Sequence of chain 1.M:
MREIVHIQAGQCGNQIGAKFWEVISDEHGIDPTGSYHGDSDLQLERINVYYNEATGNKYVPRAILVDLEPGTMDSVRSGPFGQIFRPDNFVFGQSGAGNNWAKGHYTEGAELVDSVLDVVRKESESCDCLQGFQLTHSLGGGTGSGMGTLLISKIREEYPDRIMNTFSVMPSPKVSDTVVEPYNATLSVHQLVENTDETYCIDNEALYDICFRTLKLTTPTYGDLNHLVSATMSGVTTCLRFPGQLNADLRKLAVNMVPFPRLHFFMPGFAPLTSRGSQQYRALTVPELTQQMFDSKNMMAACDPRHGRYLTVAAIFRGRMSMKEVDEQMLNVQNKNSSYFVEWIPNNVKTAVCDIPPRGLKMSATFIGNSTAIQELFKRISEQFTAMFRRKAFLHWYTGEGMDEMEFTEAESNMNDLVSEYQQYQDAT

Binding-site contacts:
Ligand atom C40 contacts residue SER234 of chain 1.M at 3.5 Å.
Ligand atom C42 contacts residue VAL23 of chain 1.M at 3.1 Å (hydrophobic).
Ligand atom C28 contacts residue PRO358 of chain 1.M at 3.3 Å (hydrophobic).
Ligand atom O06 contacts residue PRO272 of chain 1.M at 3.7 Å.
Ligand atom O12 contacts residue ARG359 of chain 1.M at 2.7 Å (salt-bridge).
Ligand atom O13 contacts residue ARG359 of chain 1.M at 2.6 Å (salt-bridge).
Ligand atom C41 contacts residue VAL23 of chain 1.M at 2.9 Å (hydrophobic).
Ligand atom C17 contacts residue LEU361 of chain 1.M at 3.2 Å (hydrophobic).
Ligand atom C40 contacts residue ARG318 of chain 1.M at 3.6 Å.
Ligand atom O06 contacts residue LEU215 of chain 1.M at 3.4 Å.
Ligand atom C44 contacts residue LEU361 of chain 1.M at 3.7 Å (hydrophobic).
Ligand atom C27 contacts residue ARG359 of chain 1.M at 3.6 Å.
Ligand atom C16 contacts residue PRO272 of chain 1.M at 3.7 Å (hydrophobic).
Ligand atom O03 contacts residue ARG276 of chain 1.M at 3.4 Å (salt-bridge).
Ligand atom C19 contacts residue THR274 of chain 1.M at 3.3 Å.
Ligand atom O06 contacts residue LEU273 of chain 1.M at 3.4 Å.
Ligand atom O06 contacts residue THR274 of chain 1.M at 3.5 Å (h-bond).
Ligand atom C41 contacts residue SER234 of chain 1.M at 3.5 Å.
Ligand atom O12 contacts residue GLY360 of chain 1.M at 3.6 Å (h-bond).
Ligand atom C15 contacts residue PRO272 of chain 1.M at 3.5 Å (hydrophobic).
Ligand atom O13 contacts residue PRO358 of chain 1.M at 3.4 Å.
Ligand atom C07 contacts residue HIS227 of chain 1.M at 3.2 Å.
Ligand atom C37 contacts residue PRO358 of chain 1.M at 3.5 Å (hydrophobic).
Ligand atom O14 contacts residue HIS227 of chain 1.M at 2.9 Å (h-bond).
Ligand atom C06 contacts residue HIS227 of chain 1.M at 3.2 Å.
Ligand atom C28 contacts residue ARG359 of chain 1.M at 3.4 Å.
Ligand atom C40 contacts residue ALA231 of chain 1.M at 3.6 Å (hydrophobic).
Ligand atom C38 contacts residue PRO358 of chain 1.M at 3.4 Å (hydrophobic).
Ligand atom C39 contacts residue PRO358 of chain 1.M at 3.6 Å (hydrophobic).
Ligand atom O07 contacts residue LEU361 of chain 1.M at 3.1 Å.
Ligand atom C36 contacts residue HIS227 of chain 1.M at 3.7 Å.
Ligand atom C14 contacts residue LEU215 of chain 1.M at 3.3 Å (hydrophobic).
Ligand atom C44 contacts residue GLY360 of chain 1.M at 3.0 Å.
Ligand atom C31 contacts residue HIS227 of chain 1.M at 3.6 Å.
Ligand atom C39 contacts residue ALA231 of chain 1.M at 3.2 Å (hydrophobic).
Ligand atom C30 contacts residue HIS227 of chain 1.M at 3.6 Å.
Ligand atom C16 contacts residue LEU361 of chain 1.M at 3.5 Å (hydrophobic).
Ligand atom C22 contacts residue GLY360 of chain 1.M at 3.6 Å.
Ligand atom O14 contacts residue VAL23 of chain 1.M at 3.6 Å.
Ligand atom O10 contacts residue GLY360 of chain 1.M at 2.7 Å (h-bond).

This protein binds this small molecule.
Small molecule (SMILES): CC(=O)O[C@H]1C(=O)[C@@]2(C)[C@H]([C@H](OC(=O)c3ccccc3)[C@]3(O)C[C@H](OC(=O)[C@H](O)[C@@H](NC(=O)c4ccccc4)c4ccccc4)C(C)=C1C3(C)C)[C@]1(OC(C)=O)CO[C@@H]1C[C@@H]2O